A protein and the small-molecule ligand that binds it are described below.
Small molecule (SMILES): CC(=O)N[C@@H]1[C@@H](O)[C@H](O)[C@@H](CO)O[C@H]1O

Binding-site contacts:
Ligand atom C7 contacts residue ASN53 of chain 1.A at 3.4 Å.
Ligand atom C1 contacts residue ASN53 of chain 1.A at 1.4 Å.
Ligand atom O5 contacts residue ASN53 of chain 1.A at 2.3 Å (h-bond).
Ligand atom C3 contacts residue ASN53 of chain 1.A at 3.8 Å.
Ligand atom C2 contacts residue ASN53 of chain 1.A at 2.5 Å.
Ligand atom C4 contacts residue ASN53 of chain 1.A at 4.2 Å.
Ligand atom C6 contacts residue THR55 of chain 1.A at 4.4 Å.
Ligand atom O7 contacts residue ASN53 of chain 1.A at 3.3 Å (h-bond).
Ligand atom C7 contacts residue LEU46 of chain 1.A at 4.5 Å (hydrophobic).
Ligand atom N2 contacts residue ASN53 of chain 1.A at 3.1 Å (h-bond).
Ligand atom N2 contacts residue LEU46 of chain 1.A at 4.4 Å.
Ligand atom C8 contacts residue LEU46 of chain 1.A at 4.3 Å (hydrophobic).
Ligand atom C5 contacts residue ASN53 of chain 1.A at 3.6 Å.
Ligand atom C8 contacts residue PRO48 of chain 1.A at 4.0 Å (hydrophobic).

Sequence of chain 1.A:
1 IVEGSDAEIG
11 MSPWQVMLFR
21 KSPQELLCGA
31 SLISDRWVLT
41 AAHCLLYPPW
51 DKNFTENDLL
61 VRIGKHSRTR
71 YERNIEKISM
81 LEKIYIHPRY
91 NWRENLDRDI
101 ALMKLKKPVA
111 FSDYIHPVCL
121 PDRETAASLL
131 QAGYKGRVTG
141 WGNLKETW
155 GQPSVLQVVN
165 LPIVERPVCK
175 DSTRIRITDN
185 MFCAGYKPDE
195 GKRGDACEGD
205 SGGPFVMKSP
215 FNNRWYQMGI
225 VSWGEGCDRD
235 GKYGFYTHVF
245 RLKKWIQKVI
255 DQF